Binding-site contacts:
Ligand atom C5 contacts residue ASN340 of chain 1.B at 3.7 Å.
Ligand atom C8 contacts residue LEU368 of chain 1.B at 3.6 Å (hydrophobic).
Ligand atom C1 contacts residue ASN340 of chain 1.B at 1.4 Å.
Ligand atom C7 contacts residue ASP336 of chain 1.B at 3.4 Å.
Ligand atom C3 contacts residue ASN340 of chain 1.B at 3.8 Å.
Ligand atom O4 contacts residue LEU368 of chain 1.B at 4.1 Å.
Ligand atom C7 contacts residue ASN340 of chain 1.B at 3.6 Å.
Ligand atom O7 contacts residue ASP336 of chain 1.B at 3.3 Å (salt-bridge).
Ligand atom O7 contacts residue ASN340 of chain 1.B at 4.5 Å.
Ligand atom C8 contacts residue ASN340 of chain 1.B at 3.7 Å.
Ligand atom C5 contacts residue LEU368 of chain 1.B at 4.2 Å (hydrophobic).
Ligand atom C4 contacts residue ASN340 of chain 1.B at 4.2 Å.
Ligand atom N2 contacts residue ASN340 of chain 1.B at 2.9 Å (h-bond).
Ligand atom O7 contacts residue PHE335 of chain 1.B at 3.8 Å.
Ligand atom C2 contacts residue ASN340 of chain 1.B at 2.5 Å.
Ligand atom C2 contacts residue ASP336 of chain 1.B at 3.5 Å.
Ligand atom O5 contacts residue ASN340 of chain 1.B at 2.4 Å (h-bond).
Ligand atom N2 contacts residue ASP336 of chain 1.B at 2.6 Å (salt-bridge).
Ligand atom C1 contacts residue ASP336 of chain 1.B at 4.3 Å.

Sequence of chain 1.B:
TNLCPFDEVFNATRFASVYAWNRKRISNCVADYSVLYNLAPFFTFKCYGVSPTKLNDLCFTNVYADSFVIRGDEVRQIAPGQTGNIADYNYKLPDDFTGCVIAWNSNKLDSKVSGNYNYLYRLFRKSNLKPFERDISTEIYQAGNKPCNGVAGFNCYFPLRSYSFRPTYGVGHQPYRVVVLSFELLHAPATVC

The protein below binds the small molecule below.
Small molecule (SMILES): CC(=O)N[C@@H]1[C@@H](O)[C@H](O)[C@@H](CO)O[C@H]1O